A protein and the small-molecule ligand that binds it are described below.
Small molecule (SMILES): O=S(=O)(c1cccc2cnccc12)N1CCCNCC1

Sequence of chain 2.A:
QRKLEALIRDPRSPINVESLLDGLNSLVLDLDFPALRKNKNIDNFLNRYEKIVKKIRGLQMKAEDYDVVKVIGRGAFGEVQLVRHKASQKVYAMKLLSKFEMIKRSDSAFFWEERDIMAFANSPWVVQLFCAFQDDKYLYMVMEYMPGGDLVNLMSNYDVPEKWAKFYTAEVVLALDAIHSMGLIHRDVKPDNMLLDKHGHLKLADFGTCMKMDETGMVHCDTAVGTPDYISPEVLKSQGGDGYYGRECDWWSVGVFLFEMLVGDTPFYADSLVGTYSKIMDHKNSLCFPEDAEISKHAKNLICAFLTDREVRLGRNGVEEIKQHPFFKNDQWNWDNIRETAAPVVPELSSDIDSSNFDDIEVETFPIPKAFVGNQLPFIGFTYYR

Binding-site contacts:
Ligand atom C12 contacts residue PHE369 of chain 2.A at 3.5 Å (hydrophobic).
Ligand atom C21 contacts residue ASP217 of chain 2.A at 3.7 Å.
Ligand atom C8 contacts residue MET154 of chain 2.A at 3.7 Å (hydrophobic).
Ligand atom C20 contacts residue ARG85 of chain 2.A at 3.5 Å.
Ligand atom C14 contacts residue LEU206 of chain 2.A at 3.8 Å (hydrophobic).
Ligand atom O2 contacts residue VAL91 of chain 2.A at 3.4 Å.
Ligand atom C21 contacts residue ASP203 of chain 2.A at 3.4 Å.
Ligand atom C8 contacts residue LEU206 of chain 2.A at 4.0 Å (hydrophobic).
Ligand atom C10 contacts residue LEU206 of chain 2.A at 3.4 Å (hydrophobic).
Ligand atom C14 contacts residue GLU155 of chain 2.A at 3.4 Å.
Ligand atom C12 contacts residue TYR156 of chain 2.A at 3.9 Å (hydrophobic).
Ligand atom C12 contacts residue ILE83 of chain 2.A at 3.8 Å (hydrophobic).
Ligand atom C11 contacts residue ILE83 of chain 2.A at 4.0 Å (hydrophobic).
Ligand atom C6 contacts residue ALA216 of chain 2.A at 3.8 Å (hydrophobic).
Ligand atom C12 contacts residue MET157 of chain 2.A at 3.8 Å (hydrophobic).
Ligand atom C14 contacts residue MET157 of chain 2.A at 3.7 Å (hydrophobic).
Ligand atom N13 contacts residue MET157 of chain 2.A at 3.0 Å (h-bond).
Ligand atom N17 contacts residue ASP217 of chain 2.A at 3.6 Å.
Ligand atom C11 contacts residue LEU206 of chain 2.A at 3.6 Å (hydrophobic).
Ligand atom N13 contacts residue GLU155 of chain 2.A at 3.9 Å.
Ligand atom C9 contacts residue ALA104 of chain 2.A at 3.9 Å (hydrophobic).
Ligand atom C7 contacts residue MET154 of chain 2.A at 3.6 Å (hydrophobic).
Ligand atom N13 contacts residue ALA104 of chain 2.A at 3.6 Å.
Ligand atom C7 contacts residue ALA216 of chain 2.A at 3.5 Å (hydrophobic).
Ligand atom O2 contacts residue GLY84 of chain 2.A at 3.3 Å.
Ligand atom N13 contacts residue TYR156 of chain 2.A at 3.7 Å.
Ligand atom N17 contacts residue ASN204 of chain 2.A at 3.7 Å.
Ligand atom C16 contacts residue ARG85 of chain 2.A at 4.0 Å.
Ligand atom C15 contacts residue VAL91 of chain 2.A at 3.8 Å (hydrophobic).
Ligand atom C11 contacts residue PHE369 of chain 2.A at 3.8 Å (hydrophobic).
Ligand atom C21 contacts residue ASN204 of chain 2.A at 3.4 Å.
Ligand atom C9 contacts residue LEU206 of chain 2.A at 3.5 Å (hydrophobic).
Ligand atom C14 contacts residue ALA104 of chain 2.A at 3.4 Å (hydrophobic).
Ligand atom C5 contacts residue LEU206 of chain 2.A at 4.0 Å (hydrophobic).
Ligand atom N13 contacts residue LEU206 of chain 2.A at 3.9 Å.
Ligand atom C22 contacts residue ASP203 of chain 2.A at 3.7 Å.
Ligand atom C12 contacts residue LEU206 of chain 2.A at 3.9 Å (hydrophobic).
Ligand atom O1 contacts residue LEU206 of chain 2.A at 4.0 Å.
Ligand atom O1 contacts residue PHE369 of chain 2.A at 4.0 Å.
Ligand atom C5 contacts residue VAL91 of chain 2.A at 4.0 Å (hydrophobic).